Binding-site contacts:
Ligand atom C2 contacts residue ALA479 of chain 1.I at 3.6 Å (hydrophobic).
Ligand atom O3G contacts residue TL1 of chain 1.KB at 3.0 Å.
Ligand atom PB contacts residue THR90 of chain 1.I at 3.6 Å.
Ligand atom PA contacts residue MG1 of chain 1.LB at 3.4 Å.
Ligand atom PB contacts residue MG1 of chain 1.LB at 3.4 Å.
Ligand atom O1B contacts residue MG1 of chain 1.LB at 2.2 Å.
Ligand atom PG contacts residue MG1 of chain 1.LB at 3.5 Å.
Ligand atom O2' contacts residue GLY414 of chain 1.I at 2.5 Å (h-bond).
Ligand atom C3' contacts residue ASP494 of chain 1.I at 3.1 Å.
Ligand atom O2G contacts residue MG1 of chain 1.LB at 2.2 Å.
Ligand atom C2' contacts residue ASP494 of chain 1.I at 3.1 Å.
Ligand atom S1G contacts residue THR88 of chain 1.I at 3.1 Å (h-bond).
Ligand atom O2G contacts residue ASP86 of chain 1.I at 3.6 Å (salt-bridge).
Ligand atom O1B contacts residue ASP86 of chain 1.I at 2.4 Å (salt-bridge).
Ligand atom C6 contacts residue ILE492 of chain 1.I at 3.6 Å (hydrophobic).
Ligand atom O3B contacts residue GLY87 of chain 1.I at 3.6 Å (h-bond).
Ligand atom O2B contacts residue GLY87 of chain 1.I at 3.0 Å.
Ligand atom N6 contacts residue ASN478 of chain 1.I at 3.2 Å (h-bond).
Ligand atom O2B contacts residue THR89 of chain 1.I at 2.8 Å (h-bond).
Ligand atom O2' contacts residue GLY413 of chain 1.I at 3.4 Å.
Ligand atom O3G contacts residue THR89 of chain 1.I at 3.5 Å (h-bond).
Ligand atom PB contacts residue THR88 of chain 1.I at 3.6 Å.
Ligand atom N3 contacts residue GLY414 of chain 1.I at 3.5 Å.
Ligand atom O3A contacts residue TL1 of chain 1.KB at 3.6 Å.
Ligand atom O2B contacts residue THR90 of chain 1.I at 2.6 Å (h-bond).
Ligand atom N1 contacts residue ALA479 of chain 1.I at 3.0 Å (h-bond).
Ligand atom O2A contacts residue MG1 of chain 1.LB at 2.0 Å.
Ligand atom O1A contacts residue TL1 of chain 1.KB at 3.1 Å.
Ligand atom O3A contacts residue THR89 of chain 1.I at 3.5 Å (h-bond).
Ligand atom O3' contacts residue ASP494 of chain 1.I at 2.8 Å (salt-bridge).
Ligand atom O3B contacts residue THR88 of chain 1.I at 3.1 Å (h-bond).
Ligand atom O3G contacts residue GLY52 of chain 1.I at 3.6 Å.
Ligand atom C2 contacts residue TYR477 of chain 1.I at 3.6 Å (hydrophobic).
Ligand atom O3B contacts residue THR89 of chain 1.I at 3.3 Å (h-bond).
Ligand atom O2' contacts residue ASP494 of chain 1.I at 2.7 Å (salt-bridge).
Ligand atom PB contacts residue GLY87 of chain 1.I at 3.4 Å.
Ligand atom O2B contacts residue THR88 of chain 1.I at 3.1 Å (h-bond).
Ligand atom S1G contacts residue VAL53 of chain 1.I at 3.6 Å.
Ligand atom N6 contacts residue ILE492 of chain 1.I at 3.3 Å.
Ligand atom O1B contacts residue GLY87 of chain 1.I at 2.8 Å (h-bond).

Sequence of chain 1.I:
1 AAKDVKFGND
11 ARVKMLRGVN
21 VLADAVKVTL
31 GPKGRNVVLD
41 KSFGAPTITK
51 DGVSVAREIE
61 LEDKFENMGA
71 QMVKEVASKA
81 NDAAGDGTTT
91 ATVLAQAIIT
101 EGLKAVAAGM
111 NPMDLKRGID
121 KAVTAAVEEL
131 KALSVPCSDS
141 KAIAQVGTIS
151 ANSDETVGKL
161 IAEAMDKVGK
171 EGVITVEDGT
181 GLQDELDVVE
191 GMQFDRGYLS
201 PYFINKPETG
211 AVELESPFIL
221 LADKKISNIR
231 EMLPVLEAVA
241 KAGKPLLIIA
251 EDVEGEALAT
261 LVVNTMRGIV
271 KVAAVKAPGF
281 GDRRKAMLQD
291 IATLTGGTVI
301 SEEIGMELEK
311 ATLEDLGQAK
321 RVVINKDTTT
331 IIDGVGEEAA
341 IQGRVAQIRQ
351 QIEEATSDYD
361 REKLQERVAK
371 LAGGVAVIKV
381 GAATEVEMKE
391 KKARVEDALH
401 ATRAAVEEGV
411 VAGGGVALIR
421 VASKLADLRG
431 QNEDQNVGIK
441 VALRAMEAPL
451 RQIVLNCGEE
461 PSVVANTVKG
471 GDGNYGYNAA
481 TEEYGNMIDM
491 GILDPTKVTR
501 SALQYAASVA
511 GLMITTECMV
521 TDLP

A protein and the small-molecule ligand that binds it are described below.
Small molecule (SMILES): Nc1ncnc2c1ncn2[C@@H]1O[C@H](COP(=O)(O)OP(=O)(O)OP(O)(O)=S)[C@@H](O)[C@H]1O